This protein binds this small molecule.
Small molecule (SMILES): CC(=O)N[C@H]1[C@H](O[C@H]2[C@H](O)[C@@H](NC(C)=O)CO[C@@H]2CO)O[C@H](CO)[C@@H](O)[C@@H]1O

Sequence of chain 1.C:
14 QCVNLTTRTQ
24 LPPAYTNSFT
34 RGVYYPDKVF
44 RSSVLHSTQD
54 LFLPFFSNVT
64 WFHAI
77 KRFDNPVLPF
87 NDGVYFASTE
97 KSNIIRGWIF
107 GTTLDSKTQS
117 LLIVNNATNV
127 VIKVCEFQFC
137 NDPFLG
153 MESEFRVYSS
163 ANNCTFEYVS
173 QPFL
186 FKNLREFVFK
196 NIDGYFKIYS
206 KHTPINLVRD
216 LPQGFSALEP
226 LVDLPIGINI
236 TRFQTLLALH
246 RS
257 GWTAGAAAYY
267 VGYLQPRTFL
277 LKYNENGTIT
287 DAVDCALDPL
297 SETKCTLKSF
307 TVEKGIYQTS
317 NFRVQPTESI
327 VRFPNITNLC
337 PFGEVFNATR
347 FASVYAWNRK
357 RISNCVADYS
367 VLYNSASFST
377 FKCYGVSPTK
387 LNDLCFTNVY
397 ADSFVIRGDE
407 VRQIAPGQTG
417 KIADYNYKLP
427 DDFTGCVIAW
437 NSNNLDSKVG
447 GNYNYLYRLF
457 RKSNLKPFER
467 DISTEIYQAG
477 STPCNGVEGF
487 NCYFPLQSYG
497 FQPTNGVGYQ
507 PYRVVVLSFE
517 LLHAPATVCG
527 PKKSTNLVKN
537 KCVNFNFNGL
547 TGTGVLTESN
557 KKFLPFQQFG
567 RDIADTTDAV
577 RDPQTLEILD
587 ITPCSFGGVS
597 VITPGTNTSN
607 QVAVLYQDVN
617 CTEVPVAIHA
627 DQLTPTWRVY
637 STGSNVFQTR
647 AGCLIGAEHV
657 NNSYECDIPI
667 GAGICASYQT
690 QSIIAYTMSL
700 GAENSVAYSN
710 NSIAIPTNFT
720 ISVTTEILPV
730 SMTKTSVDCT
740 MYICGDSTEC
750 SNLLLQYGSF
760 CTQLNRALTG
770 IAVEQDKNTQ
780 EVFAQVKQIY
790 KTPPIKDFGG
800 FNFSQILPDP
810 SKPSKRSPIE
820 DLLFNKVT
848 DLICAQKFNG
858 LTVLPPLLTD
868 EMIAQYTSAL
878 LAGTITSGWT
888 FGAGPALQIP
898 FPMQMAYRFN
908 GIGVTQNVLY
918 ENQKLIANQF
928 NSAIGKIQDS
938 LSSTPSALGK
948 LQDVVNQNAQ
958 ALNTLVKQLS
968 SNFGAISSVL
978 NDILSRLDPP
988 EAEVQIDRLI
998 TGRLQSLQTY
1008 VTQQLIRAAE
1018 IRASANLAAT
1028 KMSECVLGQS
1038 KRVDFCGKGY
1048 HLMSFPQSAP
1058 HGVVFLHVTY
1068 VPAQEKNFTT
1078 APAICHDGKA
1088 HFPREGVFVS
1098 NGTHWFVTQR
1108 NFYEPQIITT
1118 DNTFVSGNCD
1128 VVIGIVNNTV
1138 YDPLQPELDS

Binding-site contacts:
Ligand atom C4 contacts residue SER803 of chain 1.C at 4.4 Å.
Ligand atom C2 contacts residue SER803 of chain 1.C at 3.7 Å.
Ligand atom C3 contacts residue SER803 of chain 1.C at 4.2 Å.
Ligand atom C4 contacts residue ASN801 of chain 1.C at 4.2 Å.
Ligand atom O7 contacts residue SER803 of chain 1.C at 2.4 Å (h-bond).
Ligand atom C8 contacts residue PHE800 of chain 1.C at 4.3 Å (hydrophobic).
Ligand atom N2 contacts residue SER803 of chain 1.C at 4.3 Å.
Ligand atom O3 contacts residue SER803 of chain 1.C at 3.7 Å.
Ligand atom C7 contacts residue SER803 of chain 1.C at 3.5 Å.
Ligand atom C7 contacts residue ASN801 of chain 1.C at 3.2 Å.
Ligand atom C8 contacts residue PHE802 of chain 1.C at 3.4 Å (hydrophobic).
Ligand atom N2 contacts residue ASN801 of chain 1.C at 2.9 Å (h-bond).
Ligand atom O7 contacts residue PHE802 of chain 1.C at 2.6 Å (h-bond).
Ligand atom C5 contacts residue ASN801 of chain 1.C at 3.6 Å.
Ligand atom C7 contacts residue PHE802 of chain 1.C at 3.3 Å (hydrophobic).
Ligand atom C2 contacts residue ASN801 of chain 1.C at 2.5 Å.
Ligand atom C6 contacts residue GLN804 of chain 1.C at 4.1 Å.
Ligand atom C3 contacts residue ASN801 of chain 1.C at 3.8 Å.
Ligand atom C1 contacts residue ASN801 of chain 1.C at 1.4 Å.
Ligand atom O7 contacts residue ASN801 of chain 1.C at 2.9 Å.
Ligand atom O6 contacts residue GLN804 of chain 1.C at 4.2 Å.
Ligand atom O7 contacts residue GLN804 of chain 1.C at 4.5 Å.
Ligand atom C1 contacts residue SER803 of chain 1.C at 4.4 Å.
Ligand atom C8 contacts residue ASN801 of chain 1.C at 3.4 Å.
Ligand atom C8 contacts residue ASN928 of chain 1.C at 3.4 Å.
Ligand atom O5 contacts residue ASN801 of chain 1.C at 2.3 Å (h-bond).
Ligand atom C8 contacts residue SER803 of chain 1.C at 4.4 Å.